Sequence of chain 1.C:
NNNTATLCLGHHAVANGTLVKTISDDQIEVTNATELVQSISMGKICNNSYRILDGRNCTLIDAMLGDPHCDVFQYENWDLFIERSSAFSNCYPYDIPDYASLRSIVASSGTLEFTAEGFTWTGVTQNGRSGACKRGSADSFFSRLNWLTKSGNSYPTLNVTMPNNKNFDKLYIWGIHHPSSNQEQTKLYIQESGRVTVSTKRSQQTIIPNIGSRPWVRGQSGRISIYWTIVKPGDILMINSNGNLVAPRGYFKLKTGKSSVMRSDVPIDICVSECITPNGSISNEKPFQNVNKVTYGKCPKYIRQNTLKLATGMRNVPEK

Sequence of chain 1.E:
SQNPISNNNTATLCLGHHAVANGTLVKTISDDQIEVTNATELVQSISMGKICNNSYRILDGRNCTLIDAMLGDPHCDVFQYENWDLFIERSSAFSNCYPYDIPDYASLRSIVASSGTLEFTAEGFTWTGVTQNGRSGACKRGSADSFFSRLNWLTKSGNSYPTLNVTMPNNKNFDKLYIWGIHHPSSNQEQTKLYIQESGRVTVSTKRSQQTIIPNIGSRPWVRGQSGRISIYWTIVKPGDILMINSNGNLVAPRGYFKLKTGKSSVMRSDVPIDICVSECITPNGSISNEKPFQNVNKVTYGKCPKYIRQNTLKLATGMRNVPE

This small molecule binds to this protein.
Small molecule (SMILES): CC(=O)N[C@H]1[C@H](O[C@H]2[C@H](O)[C@@H](NC(C)=O)CO[C@@H]2CO)O[C@H](CO)[C@@H](O[C@@H]2O[C@H](CO[C@H]3O[C@H](CO)[C@@H](O)[C@H](O)[C@@H]3O)[C@@H](O)[C@H](O[C@H]3O[C@H](CO)[C@@H](O)[C@H](O)[C@@H]3O)[C@@H]2O)[C@@H]1O

Binding-site contacts:
Ligand atom C4 contacts residue TRP222 of chain 1.C at 4.4 Å (hydrophobic).
Ligand atom C3 contacts residue SER219 of chain 1.C at 4.3 Å.
Ligand atom C2 contacts residue TRP222 of chain 1.C at 4.2 Å (hydrophobic).
Ligand atom C8 contacts residue ILE242 of chain 1.E at 3.9 Å (hydrophobic).
Ligand atom O7 contacts residue ASN165 of chain 1.E at 4.0 Å.
Ligand atom C2 contacts residue SER219 of chain 1.C at 4.2 Å.
Ligand atom C3 contacts residue ASN165 of chain 1.E at 3.8 Å.
Ligand atom C2 contacts residue ASN165 of chain 1.E at 2.5 Å.
Ligand atom C1 contacts residue TRP222 of chain 1.C at 4.4 Å (hydrophobic).
Ligand atom C8 contacts residue PRO221 of chain 1.C at 4.5 Å (hydrophobic).
Ligand atom O4 contacts residue TRP222 of chain 1.C at 4.4 Å.
Ligand atom C1 contacts residue ASN165 of chain 1.E at 1.4 Å.
Ligand atom C7 contacts residue SER219 of chain 1.C at 3.8 Å.
Ligand atom O7 contacts residue PRO221 of chain 1.C at 3.6 Å.
Ligand atom O7 contacts residue MET244 of chain 1.E at 3.9 Å.
Ligand atom C7 contacts residue MET244 of chain 1.E at 4.1 Å (hydrophobic).
Ligand atom O7 contacts residue TRP222 of chain 1.C at 2.9 Å (h-bond).
Ligand atom O3 contacts residue TRP222 of chain 1.C at 3.8 Å.
Ligand atom O6 contacts residue TRP222 of chain 1.C at 4.0 Å.
Ligand atom N2 contacts residue TRP222 of chain 1.C at 4.4 Å.
Ligand atom C7 contacts residue ASN165 of chain 1.E at 3.6 Å.
Ligand atom C5 contacts residue ASN165 of chain 1.E at 3.6 Å.
Ligand atom C4 contacts residue ASN165 of chain 1.E at 4.3 Å.
Ligand atom C8 contacts residue SER219 of chain 1.C at 3.4 Å.
Ligand atom O6 contacts residue THR167 of chain 1.E at 4.4 Å.
Ligand atom N2 contacts residue SER219 of chain 1.C at 3.1 Å (h-bond).
Ligand atom C7 contacts residue PRO221 of chain 1.C at 4.4 Å (hydrophobic).
Ligand atom O5 contacts residue ASN165 of chain 1.E at 2.4 Å (h-bond).
Ligand atom C8 contacts residue MET244 of chain 1.E at 3.8 Å (hydrophobic).
Ligand atom C7 contacts residue TRP222 of chain 1.C at 3.9 Å (hydrophobic).
Ligand atom C5 contacts residue MET244 of chain 1.E at 4.0 Å (hydrophobic).
Ligand atom C8 contacts residue TRP222 of chain 1.C at 4.4 Å (hydrophobic).
Ligand atom O7 contacts residue ARG220 of chain 1.C at 4.2 Å.
Ligand atom N2 contacts residue ASN165 of chain 1.E at 3.0 Å (h-bond).
Ligand atom C5 contacts residue TRP222 of chain 1.C at 4.2 Å (hydrophobic).
Ligand atom C6 contacts residue MET244 of chain 1.E at 4.2 Å (hydrophobic).
Ligand atom C6 contacts residue THR167 of chain 1.E at 4.2 Å.
Ligand atom C8 contacts residue THR167 of chain 1.E at 4.3 Å.